Sequence of chain 1.A:
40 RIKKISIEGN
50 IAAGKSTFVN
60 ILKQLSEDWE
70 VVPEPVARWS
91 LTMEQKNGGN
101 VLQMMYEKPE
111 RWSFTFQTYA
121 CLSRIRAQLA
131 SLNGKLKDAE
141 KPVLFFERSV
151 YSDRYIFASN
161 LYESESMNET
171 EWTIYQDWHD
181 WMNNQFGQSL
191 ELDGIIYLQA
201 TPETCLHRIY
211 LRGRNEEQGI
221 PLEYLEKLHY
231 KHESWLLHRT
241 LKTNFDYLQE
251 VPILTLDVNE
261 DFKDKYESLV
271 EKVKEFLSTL

A protein and the small-molecule ligand that binds it are described below.
Small molecule (SMILES): CCCc1sc(-c2ccc(OC)c(OCCO)c2)nc1CSc1nc(N)cc(N)n1

Binding-site contacts:
Ligand atom OAR contacts residue PRO109 of chain 1.A at 3.7 Å.
Ligand atom C4 contacts residue GLN117 of chain 1.A at 3.6 Å.
Ligand atom C4 contacts residue PHE157 of chain 1.A at 3.4 Å (hydrophobic).
Ligand atom NAQ contacts residue TYR224 of chain 1.A at 3.3 Å (h-bond).
Ligand atom C6 contacts residue PHE157 of chain 1.A at 3.8 Å (hydrophobic).
Ligand atom CAB contacts residue TYR106 of chain 1.A at 3.5 Å (hydrophobic).
Ligand atom N1 contacts residue PHE157 of chain 1.A at 3.7 Å.
Ligand atom CAJ contacts residue LEU102 of chain 1.A at 3.8 Å (hydrophobic).
Ligand atom SAT contacts residue PHE116 of chain 1.A at 3.6 Å.
Ligand atom CAM contacts residue LEU102 of chain 1.A at 3.8 Å (hydrophobic).
Ligand atom CAG contacts residue TYR106 of chain 1.A at 3.7 Å (hydrophobic).
Ligand atom C5 contacts residue PHE157 of chain 1.A at 3.6 Å (hydrophobic).
Ligand atom C2 contacts residue PHE157 of chain 1.A at 3.2 Å (hydrophobic).
Ligand atom CAB contacts residue PRO109 of chain 1.A at 3.6 Å (hydrophobic).
Ligand atom OAE contacts residue SER166 of chain 1.A at 3.0 Å (h-bond).
Ligand atom NAD contacts residue GLN117 of chain 1.A at 2.9 Å (h-bond).
Ligand atom N3 contacts residue PHE157 of chain 1.A at 3.1 Å.
Ligand atom SAT contacts residue GLN117 of chain 1.A at 3.6 Å.
Ligand atom NAD contacts residue ASP153 of chain 1.A at 2.9 Å (salt-bridge).
Ligand atom SAT contacts residue PHE157 of chain 1.A at 3.4 Å.
Ligand atom CAK contacts residue SER166 of chain 1.A at 3.1 Å.
Ligand atom C2 contacts residue PHE116 of chain 1.A at 3.6 Å (hydrophobic).
Ligand atom C5 contacts residue VAL75 of chain 1.A at 3.7 Å (hydrophobic).
Ligand atom N3 contacts residue GLN117 of chain 1.A at 2.9 Å (h-bond).
Ligand atom NAC contacts residue ARG148 of chain 1.A at 3.2 Å (salt-bridge).
Ligand atom C5 contacts residue ASP153 of chain 1.A at 3.8 Å.
Ligand atom C2 contacts residue GLN117 of chain 1.A at 3.6 Å.
Ligand atom CAL contacts residue LEU161 of chain 1.A at 3.6 Å (hydrophobic).
Ligand atom OAE contacts residue LEU161 of chain 1.A at 3.8 Å.
Ligand atom NAC contacts residue VAL75 of chain 1.A at 3.5 Å.
Ligand atom OAE contacts residue SER164 of chain 1.A at 2.5 Å (h-bond).
Ligand atom NAC contacts residue GLU73 of chain 1.A at 2.9 Å (salt-bridge).
Ligand atom CAZ contacts residue PRO109 of chain 1.A at 3.8 Å (hydrophobic).
Ligand atom N3 contacts residue PHE116 of chain 1.A at 3.8 Å.
Ligand atom C4 contacts residue ASP153 of chain 1.A at 3.7 Å.
Ligand atom C6 contacts residue VAL75 of chain 1.A at 3.7 Å (hydrophobic).
Ligand atom CAN contacts residue TYR224 of chain 1.A at 3.5 Å (hydrophobic).
Ligand atom CAM contacts residue PHE116 of chain 1.A at 3.8 Å (hydrophobic).
Ligand atom CAN contacts residue PHE157 of chain 1.A at 3.8 Å (hydrophobic).
Ligand atom CAF contacts residue TYR106 of chain 1.A at 3.8 Å (hydrophobic).